Sequence of chain 1.B:
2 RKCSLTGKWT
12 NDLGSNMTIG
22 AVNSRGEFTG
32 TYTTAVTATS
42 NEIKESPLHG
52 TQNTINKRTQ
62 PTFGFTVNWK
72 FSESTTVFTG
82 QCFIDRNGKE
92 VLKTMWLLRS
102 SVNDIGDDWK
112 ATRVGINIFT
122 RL

A small-molecule ligand and the protein it binds are described below.
Small molecule (SMILES): CC(=O)N[C@@H]1[C@@H](O)[C@H](O)[C@@H](CO)O[C@H]1O

Binding-site contacts:
Ligand atom C8 contacts residue ALA36 of chain 1.B at 3.9 Å (hydrophobic).
Ligand atom C5 contacts residue ASN17 of chain 1.B at 3.7 Å.
Ligand atom C2 contacts residue ASN17 of chain 1.B at 2.3 Å.
Ligand atom N2 contacts residue GLY15 of chain 1.B at 3.8 Å.
Ligand atom O7 contacts residue ASN17 of chain 1.B at 4.0 Å.
Ligand atom C7 contacts residue GLY15 of chain 1.B at 4.2 Å.
Ligand atom O6 contacts residue LYS9 of chain 1.B at 2.9 Å (salt-bridge).
Ligand atom O5 contacts residue LYS9 of chain 1.B at 3.8 Å.
Ligand atom C3 contacts residue ASN17 of chain 1.B at 3.7 Å.
Ligand atom C1 contacts residue ASN17 of chain 1.B at 1.5 Å.
Ligand atom C4 contacts residue ASN17 of chain 1.B at 4.2 Å.
Ligand atom N2 contacts residue ASN17 of chain 1.B at 2.8 Å (h-bond).
Ligand atom C7 contacts residue THR34 of chain 1.B at 3.8 Å.
Ligand atom C8 contacts residue THR34 of chain 1.B at 3.9 Å.
Ligand atom C8 contacts residue GLY15 of chain 1.B at 3.7 Å.
Ligand atom O5 contacts residue ASN17 of chain 1.B at 2.4 Å (h-bond).
Ligand atom C8 contacts residue THR35 of chain 1.B at 4.1 Å.
Ligand atom O7 contacts residue THR34 of chain 1.B at 3.3 Å.
Ligand atom C6 contacts residue LYS9 of chain 1.B at 4.2 Å.
Ligand atom C7 contacts residue ASN17 of chain 1.B at 3.6 Å.